A protein and the small-molecule ligand that binds it are described below.
Small molecule (SMILES): CC(=O)N[C@H]1[C@H](O[C@H]2[C@H](O)[C@@H](NC(C)=O)CO[C@@H]2CO)O[C@H](CO)[C@@H](O)[C@@H]1O

Binding-site contacts:
Ligand atom C3 contacts residue GLN263 of chain 1.C at 4.0 Å.
Ligand atom C8 contacts residue ASN265 of chain 1.C at 4.3 Å.
Ligand atom C1 contacts residue GLN263 of chain 1.C at 4.0 Å.
Ligand atom C8 contacts residue SER381 of chain 1.C at 3.7 Å.
Ligand atom O6 contacts residue VAL414 of chain 1.C at 4.0 Å.
Ligand atom O5 contacts residue ASN265 of chain 1.C at 2.4 Å (h-bond).
Ligand atom C5 contacts residue ASN265 of chain 1.C at 3.6 Å.
Ligand atom N2 contacts residue GLN263 of chain 1.C at 4.5 Å.
Ligand atom C2 contacts residue GLN263 of chain 1.C at 4.3 Å.
Ligand atom O7 contacts residue ASN301 of chain 1.C at 3.6 Å.
Ligand atom C3 contacts residue ASN265 of chain 1.C at 3.8 Å.
Ligand atom O5 contacts residue ARG412 of chain 1.C at 3.5 Å (salt-bridge).
Ligand atom O6 contacts residue ASN265 of chain 1.C at 4.0 Å.
Ligand atom C8 contacts residue ASN301 of chain 1.C at 4.0 Å.
Ligand atom C5 contacts residue GLN263 of chain 1.C at 4.1 Å.
Ligand atom N2 contacts residue ASN265 of chain 1.C at 2.9 Å (h-bond).
Ligand atom O6 contacts residue ARG412 of chain 1.C at 3.4 Å (salt-bridge).
Ligand atom O7 contacts residue SER381 of chain 1.C at 3.9 Å.
Ligand atom C2 contacts residue ASN265 of chain 1.C at 2.4 Å.
Ligand atom C1 contacts residue ASN265 of chain 1.C at 1.4 Å.
Ligand atom O5 contacts residue GLN263 of chain 1.C at 4.5 Å.
Ligand atom C7 contacts residue ASN265 of chain 1.C at 3.1 Å.
Ligand atom C8 contacts residue GLN263 of chain 1.C at 4.3 Å.
Ligand atom C7 contacts residue ASN301 of chain 1.C at 4.4 Å.
Ligand atom C1 contacts residue ARG412 of chain 1.C at 4.2 Å.
Ligand atom C4 contacts residue ASN265 of chain 1.C at 4.2 Å.
Ligand atom C8 contacts residue SER303 of chain 1.C at 3.2 Å.
Ligand atom O7 contacts residue ASN265 of chain 1.C at 2.9 Å (h-bond).
Ligand atom C6 contacts residue ARG412 of chain 1.C at 4.4 Å.
Ligand atom C7 contacts residue SER381 of chain 1.C at 4.2 Å.
Ligand atom C8 contacts residue VAL302 of chain 1.C at 3.7 Å (hydrophobic).

Sequence of chain 1.C:
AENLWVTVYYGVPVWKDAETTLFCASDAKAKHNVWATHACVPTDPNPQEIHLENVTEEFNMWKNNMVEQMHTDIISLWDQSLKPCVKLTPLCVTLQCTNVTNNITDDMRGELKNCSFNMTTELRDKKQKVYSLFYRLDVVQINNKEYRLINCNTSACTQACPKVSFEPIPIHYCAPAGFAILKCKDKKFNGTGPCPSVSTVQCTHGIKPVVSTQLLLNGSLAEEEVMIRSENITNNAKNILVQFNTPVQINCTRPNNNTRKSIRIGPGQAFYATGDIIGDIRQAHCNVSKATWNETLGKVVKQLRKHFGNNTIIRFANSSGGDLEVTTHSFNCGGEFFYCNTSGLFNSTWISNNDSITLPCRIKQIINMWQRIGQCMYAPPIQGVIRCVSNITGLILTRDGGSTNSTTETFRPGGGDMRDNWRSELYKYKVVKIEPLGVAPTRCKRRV